This small molecule binds to this protein.
Small molecule (SMILES): CC(C)C[C@H](NC(=O)CNC(=O)[C@H](CC(C)C)NC(=O)[C@H](Cc1ccc(OP(=O)(O)O)cc1)NC(=O)[C@H](CCC(=O)O)NC(=O)[C@@H]1CCCN1)C(=O)N[C@H](C=O)CC(=O)O

Sequence of chain 1.A:
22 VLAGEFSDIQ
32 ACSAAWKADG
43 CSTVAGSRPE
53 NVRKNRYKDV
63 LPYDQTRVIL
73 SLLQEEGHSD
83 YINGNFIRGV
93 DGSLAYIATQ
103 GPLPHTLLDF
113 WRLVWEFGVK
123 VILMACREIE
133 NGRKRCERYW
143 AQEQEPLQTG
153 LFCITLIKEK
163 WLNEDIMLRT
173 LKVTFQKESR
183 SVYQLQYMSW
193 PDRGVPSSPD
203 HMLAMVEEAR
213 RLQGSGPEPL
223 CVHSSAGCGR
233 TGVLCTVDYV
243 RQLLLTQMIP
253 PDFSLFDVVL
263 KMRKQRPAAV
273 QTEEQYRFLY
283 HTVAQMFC

Binding-site contacts:
Ligand atom CG contacts residue ALA228 of chain 1.A at 3.5 Å (hydrophobic).
Ligand atom C contacts residue ASP61 of chain 1.A at 3.5 Å.
Ligand atom O2P contacts residue GLY231 of chain 1.A at 3.3 Å (h-bond).
Ligand atom C contacts residue ASP61 of chain 1.A at 3.5 Å.
Ligand atom CD1 contacts residue TYR59 of chain 1.A at 3.6 Å (hydrophobic).
Ligand atom OD1 contacts residue ARG195 of chain 1.A at 2.9 Å (salt-bridge).
Ligand atom O2P contacts residue SER226 of chain 1.A at 2.9 Å (h-bond).
Ligand atom O3P contacts residue SER226 of chain 1.A at 3.6 Å (h-bond).
Ligand atom CD1 contacts residue ALA228 of chain 1.A at 3.6 Å (hydrophobic).
Ligand atom CE1 contacts residue ALA228 of chain 1.A at 3.7 Å (hydrophobic).
Ligand atom O contacts residue TYR59 of chain 1.A at 3.6 Å.
Ligand atom O1P contacts residue SER227 of chain 1.A at 2.8 Å (h-bond).
Ligand atom O contacts residue LYS60 of chain 1.A at 3.2 Å (salt-bridge).
Ligand atom O1P contacts residue SER226 of chain 1.A at 3.2 Å.
Ligand atom CB contacts residue TYR59 of chain 1.A at 3.5 Å (hydrophobic).
Ligand atom P contacts residue SER226 of chain 1.A at 3.4 Å.
Ligand atom CD2 contacts residue ALA228 of chain 1.A at 3.3 Å (hydrophobic).
Ligand atom N contacts residue ASP61 of chain 1.A at 2.7 Å (salt-bridge).
Ligand atom O1P contacts residue ALA228 of chain 1.A at 3.1 Å (h-bond).
Ligand atom N contacts residue ASP61 of chain 1.A at 2.8 Å (salt-bridge).
Ligand atom CG contacts residue ARG195 of chain 1.A at 3.7 Å.
Ligand atom CB contacts residue ASP61 of chain 1.A at 3.5 Å.
Ligand atom OH contacts residue GLN273 of chain 1.A at 3.5 Å (h-bond).
Ligand atom CD2 contacts residue GLN273 of chain 1.A at 3.7 Å.
Ligand atom OD1 contacts residue THR274 of chain 1.A at 3.7 Å.
Ligand atom CA contacts residue ASP61 of chain 1.A at 3.3 Å.
Ligand atom OH contacts residue ASP194 of chain 1.A at 3.7 Å.
Ligand atom CE2 contacts residue ALA228 of chain 1.A at 3.4 Å (hydrophobic).
Ligand atom CZ contacts residue GLN273 of chain 1.A at 3.7 Å.
Ligand atom O3P contacts residue ARG232 of chain 1.A at 2.8 Å (salt-bridge).
Ligand atom O1P contacts residue ARG232 of chain 1.A at 3.0 Å (salt-bridge).
Ligand atom O2P contacts residue ALA228 of chain 1.A at 3.6 Å.
Ligand atom CB contacts residue ASP61 of chain 1.A at 3.3 Å.
Ligand atom CZ contacts residue ALA228 of chain 1.A at 3.5 Å (hydrophobic).
Ligand atom OD2 contacts residue GLN273 of chain 1.A at 2.8 Å (h-bond).
Ligand atom CE2 contacts residue GLN273 of chain 1.A at 3.2 Å.
Ligand atom CA contacts residue ASP61 of chain 1.A at 3.3 Å.
Ligand atom O2P contacts residue CYS230 of chain 1.A at 2.7 Å (h-bond).
Ligand atom OD2 contacts residue ARG195 of chain 1.A at 3.0 Å (salt-bridge).
Ligand atom O2P contacts residue GLY229 of chain 1.A at 3.3 Å (h-bond).